This protein binds this small molecule.
Small molecule (SMILES): CC(=O)N[C@@H]1[C@@H](O)[C@H](O)[C@@H](CO)O[C@H]1O

Binding-site contacts:
Ligand atom C2 contacts residue ASN5 of chain 3.D at 2.5 Å.
Ligand atom C8 contacts residue ASN4 of chain 3.D at 4.4 Å.
Ligand atom O3 contacts residue ASP2 of chain 3.D at 3.7 Å.
Ligand atom N2 contacts residue PHE3 of chain 3.D at 2.8 Å (h-bond).
Ligand atom C4 contacts residue ASN5 of chain 3.D at 4.3 Å.
Ligand atom N2 contacts residue ASN5 of chain 3.D at 3.0 Å (h-bond).
Ligand atom C2 contacts residue PHE3 of chain 3.D at 3.9 Å (hydrophobic).
Ligand atom O7 contacts residue ASP2 of chain 3.D at 4.2 Å.
Ligand atom C3 contacts residue ASN5 of chain 3.D at 3.8 Å.
Ligand atom O5 contacts residue ASN5 of chain 3.D at 2.3 Å (h-bond).
Ligand atom C3 contacts residue PHE3 of chain 3.D at 4.4 Å (hydrophobic).
Ligand atom C1 contacts residue PHE3 of chain 3.D at 4.1 Å (hydrophobic).
Ligand atom C1 contacts residue ASN5 of chain 3.D at 1.5 Å.
Ligand atom C5 contacts residue ASN5 of chain 3.D at 3.7 Å.
Ligand atom C7 contacts residue ASN5 of chain 3.D at 4.1 Å.
Ligand atom C8 contacts residue PHE3 of chain 3.D at 3.1 Å (hydrophobic).
Ligand atom C1 contacts residue ASN154 of chain 3.D at 3.7 Å.
Ligand atom O5 contacts residue ASN154 of chain 3.D at 4.1 Å.
Ligand atom C7 contacts residue PHE3 of chain 3.D at 3.3 Å (hydrophobic).
Ligand atom C3 contacts residue ASN154 of chain 3.D at 4.4 Å.
Ligand atom C8 contacts residue ASP2 of chain 3.D at 3.6 Å.
Ligand atom C5 contacts residue ASN154 of chain 3.D at 3.9 Å.
Ligand atom C7 contacts residue ASP2 of chain 3.D at 3.8 Å.
Ligand atom N2 contacts residue ASP2 of chain 3.D at 4.2 Å.

Sequence of chain 3.D:
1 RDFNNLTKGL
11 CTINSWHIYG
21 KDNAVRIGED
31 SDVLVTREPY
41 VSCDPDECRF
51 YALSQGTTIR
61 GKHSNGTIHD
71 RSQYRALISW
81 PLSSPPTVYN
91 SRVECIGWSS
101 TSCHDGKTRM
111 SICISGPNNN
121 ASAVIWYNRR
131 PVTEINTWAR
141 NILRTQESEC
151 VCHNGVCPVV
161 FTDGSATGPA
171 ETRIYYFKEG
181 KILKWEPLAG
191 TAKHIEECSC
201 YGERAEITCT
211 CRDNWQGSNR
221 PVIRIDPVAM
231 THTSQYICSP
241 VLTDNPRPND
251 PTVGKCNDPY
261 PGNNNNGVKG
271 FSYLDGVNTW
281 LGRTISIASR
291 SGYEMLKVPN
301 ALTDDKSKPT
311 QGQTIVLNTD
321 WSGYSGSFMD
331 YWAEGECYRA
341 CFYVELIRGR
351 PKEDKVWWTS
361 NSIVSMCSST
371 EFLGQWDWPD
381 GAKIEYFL